The protein below binds the small molecule below.
Small molecule (SMILES): NCc1ccc(-c2ccccc2)nc1

Sequence of chain 1.B:
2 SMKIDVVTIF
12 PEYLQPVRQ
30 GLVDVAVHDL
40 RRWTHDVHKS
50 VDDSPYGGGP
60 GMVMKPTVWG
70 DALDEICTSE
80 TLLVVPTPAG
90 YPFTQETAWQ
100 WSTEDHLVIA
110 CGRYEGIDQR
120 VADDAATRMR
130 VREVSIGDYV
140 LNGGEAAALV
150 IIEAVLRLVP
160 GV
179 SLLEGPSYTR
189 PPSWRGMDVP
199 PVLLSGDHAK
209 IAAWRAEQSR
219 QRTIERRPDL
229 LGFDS

Binding-site contacts:
Ligand atom C04 contacts residue THR86 of chain 1.B at 3.5 Å.
Ligand atom C14 contacts residue GLY142 of chain 1.B at 4.0 Å.
Ligand atom N07 contacts residue PRO87 of chain 1.B at 3.5 Å.
Ligand atom C02 contacts residue GLY136 of chain 1.B at 4.0 Å.
Ligand atom C12 contacts residue ASN141 of chain 1.B at 4.0 Å.
Ligand atom C04 contacts residue PRO85 of chain 1.B at 3.7 Å (hydrophobic).
Ligand atom C05 contacts residue PRO85 of chain 1.B at 3.5 Å (hydrophobic).
Ligand atom N01 contacts residue THR86 of chain 1.B at 4.1 Å.
Ligand atom C10 contacts residue LEU140 of chain 1.B at 3.3 Å (hydrophobic).
Ligand atom N01 contacts residue SER134 of chain 1.B at 3.4 Å.
Ligand atom C11 contacts residue ASN141 of chain 1.B at 3.6 Å.
Ligand atom C12 contacts residue GLY111 of chain 1.B at 3.8 Å.
Ligand atom N07 contacts residue LEU140 of chain 1.B at 3.5 Å (h-bond).
Ligand atom C13 contacts residue ARG112 of chain 1.B at 4.1 Å.
Ligand atom C13 contacts residue GLY111 of chain 1.B at 3.5 Å.
Ligand atom C08 contacts residue PRO87 of chain 1.B at 3.7 Å (hydrophobic).
Ligand atom C02 contacts residue ILE135 of chain 1.B at 3.9 Å (hydrophobic).
Ligand atom C08 contacts residue LEU140 of chain 1.B at 3.7 Å (hydrophobic).
Ligand atom C03 contacts residue PRO87 of chain 1.B at 3.8 Å (hydrophobic).
Ligand atom C11 contacts residue TYR113 of chain 1.B at 3.8 Å (hydrophobic).
Ligand atom C04 contacts residue PRO87 of chain 1.B at 3.9 Å (hydrophobic).
Ligand atom N01 contacts residue ILE135 of chain 1.B at 2.8 Å (h-bond).
Ligand atom C05 contacts residue THR86 of chain 1.B at 3.6 Å.
Ligand atom C09 contacts residue GLY143 of chain 1.B at 4.0 Å.
Ligand atom C12 contacts residue TYR113 of chain 1.B at 3.6 Å (hydrophobic).
Ligand atom C12 contacts residue GLY142 of chain 1.B at 3.9 Å.
Ligand atom C03 contacts residue LEU140 of chain 1.B at 3.9 Å (hydrophobic).
Ligand atom C06 contacts residue GLY142 of chain 1.B at 4.0 Å.
Ligand atom C11 contacts residue GLY142 of chain 1.B at 3.7 Å.
Ligand atom C05 contacts residue PRO87 of chain 1.B at 3.8 Å (hydrophobic).
Ligand atom C10 contacts residue GLY142 of chain 1.B at 3.6 Å.
Ligand atom C09 contacts residue GLY142 of chain 1.B at 3.7 Å.
Ligand atom C14 contacts residue PRO85 of chain 1.B at 4.0 Å (hydrophobic).
Ligand atom C08 contacts residue TYR138 of chain 1.B at 3.6 Å (hydrophobic).
Ligand atom C10 contacts residue ASN141 of chain 1.B at 4.0 Å.
Ligand atom C14 contacts residue GLY143 of chain 1.B at 3.8 Å.
Ligand atom C02 contacts residue TYR138 of chain 1.B at 4.0 Å (hydrophobic).
Ligand atom C11 contacts residue LEU140 of chain 1.B at 3.6 Å (hydrophobic).
Ligand atom C12 contacts residue ARG112 of chain 1.B at 3.9 Å.
Ligand atom C06 contacts residue PRO87 of chain 1.B at 3.6 Å (hydrophobic).